This protein binds this small molecule.
Small molecule (SMILES): CC[C@@H]1/C=C(\C)C[C@H](C)C[C@H](OC)[C@H]2O[C@@](O)(C(=O)C(=O)N3CCCC[C@H]3C(=O)O[C@H](/C(C)=C/[C@@H]3CC[C@@H](Oc4ccc5c(ccn5CC)c4)[C@H](OC)C3)[C@H](C)[C@@H](O)CC1=O)[C@H](C)C[C@@H]2OC

Sequence of chain 1.B:
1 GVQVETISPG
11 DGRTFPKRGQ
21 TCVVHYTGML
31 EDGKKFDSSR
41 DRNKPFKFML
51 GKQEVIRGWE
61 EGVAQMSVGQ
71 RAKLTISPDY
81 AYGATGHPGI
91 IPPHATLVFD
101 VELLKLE

Binding-site contacts:
Ligand atom C28 contacts residue TYR82 of chain 1.B at 3.9 Å (hydrophobic).
Ligand atom C4 contacts residue PHE46 of chain 1.B at 3.5 Å (hydrophobic).
Ligand atom C9 contacts residue ASP37 of chain 1.B at 3.9 Å.
Ligand atom O3 contacts residue TYR82 of chain 1.B at 2.8 Å (h-bond).
Ligand atom C14 contacts residue ASP37 of chain 1.B at 3.9 Å.
Ligand atom O4 contacts residue PHE36 of chain 1.B at 3.4 Å.
Ligand atom O4 contacts residue TYR26 of chain 1.B at 3.4 Å.
Ligand atom C3 contacts residue TRP59 of chain 1.B at 3.5 Å (hydrophobic).
Ligand atom C4 contacts residue TRP59 of chain 1.B at 3.8 Å (hydrophobic).
Ligand atom C6 contacts residue TYR26 of chain 1.B at 3.9 Å (hydrophobic).
Ligand atom O6 contacts residue ASP37 of chain 1.B at 3.0 Å (salt-bridge).
Ligand atom O1 contacts residue TYR82 of chain 1.B at 3.3 Å (h-bond).
Ligand atom C29 contacts residue TYR82 of chain 1.B at 3.7 Å (hydrophobic).
Ligand atom C9 contacts residue PHE36 of chain 1.B at 3.9 Å (hydrophobic).
Ligand atom O2 contacts residue ILE56 of chain 1.B at 3.1 Å (h-bond).
Ligand atom C10 contacts residue ASP37 of chain 1.B at 3.6 Å.
Ligand atom O2 contacts residue VAL55 of chain 1.B at 3.1 Å.
Ligand atom C36 contacts residue PHE46 of chain 1.B at 3.7 Å (hydrophobic).
Ligand atom O10 contacts residue GLU54 of chain 1.B at 3.0 Å (salt-bridge).
Ligand atom C42 contacts residue TYR82 of chain 1.B at 3.3 Å (hydrophobic).
Ligand atom O3 contacts residue PHE99 of chain 1.B at 3.3 Å.
Ligand atom O4 contacts residue PHE99 of chain 1.B at 3.6 Å.
Ligand atom O4 contacts residue ASP37 of chain 1.B at 3.2 Å (salt-bridge).
Ligand atom C1 contacts residue TYR82 of chain 1.B at 3.4 Å (hydrophobic).
Ligand atom C8 contacts residue TYR82 of chain 1.B at 3.4 Å (hydrophobic).
Ligand atom C35 contacts residue TYR82 of chain 1.B at 3.6 Å (hydrophobic).
Ligand atom O6 contacts residue PHE36 of chain 1.B at 3.6 Å.
Ligand atom C36 contacts residue TYR26 of chain 1.B at 3.9 Å (hydrophobic).
Ligand atom C4 contacts residue VAL55 of chain 1.B at 3.7 Å (hydrophobic).
Ligand atom C2 contacts residue TYR82 of chain 1.B at 3.4 Å (hydrophobic).
Ligand atom C11 contacts residue TYR82 of chain 1.B at 3.7 Å (hydrophobic).
Ligand atom N7 contacts residue TYR82 of chain 1.B at 3.6 Å.
Ligand atom C27 contacts residue TYR82 of chain 1.B at 3.5 Å (hydrophobic).
Ligand atom O5 contacts residue ASP37 of chain 1.B at 3.3 Å (salt-bridge).
Ligand atom C30 contacts residue TYR82 of chain 1.B at 3.7 Å (hydrophobic).
Ligand atom C36 contacts residue ARG42 of chain 1.B at 3.6 Å.
Ligand atom C5 contacts residue PHE46 of chain 1.B at 3.9 Å (hydrophobic).
Ligand atom C5 contacts residue TYR26 of chain 1.B at 3.9 Å (hydrophobic).
Ligand atom C45 contacts residue ALA81 of chain 1.B at 3.4 Å (hydrophobic).
Ligand atom O5 contacts residue TYR26 of chain 1.B at 3.7 Å.